Sequence of chain 1.A:
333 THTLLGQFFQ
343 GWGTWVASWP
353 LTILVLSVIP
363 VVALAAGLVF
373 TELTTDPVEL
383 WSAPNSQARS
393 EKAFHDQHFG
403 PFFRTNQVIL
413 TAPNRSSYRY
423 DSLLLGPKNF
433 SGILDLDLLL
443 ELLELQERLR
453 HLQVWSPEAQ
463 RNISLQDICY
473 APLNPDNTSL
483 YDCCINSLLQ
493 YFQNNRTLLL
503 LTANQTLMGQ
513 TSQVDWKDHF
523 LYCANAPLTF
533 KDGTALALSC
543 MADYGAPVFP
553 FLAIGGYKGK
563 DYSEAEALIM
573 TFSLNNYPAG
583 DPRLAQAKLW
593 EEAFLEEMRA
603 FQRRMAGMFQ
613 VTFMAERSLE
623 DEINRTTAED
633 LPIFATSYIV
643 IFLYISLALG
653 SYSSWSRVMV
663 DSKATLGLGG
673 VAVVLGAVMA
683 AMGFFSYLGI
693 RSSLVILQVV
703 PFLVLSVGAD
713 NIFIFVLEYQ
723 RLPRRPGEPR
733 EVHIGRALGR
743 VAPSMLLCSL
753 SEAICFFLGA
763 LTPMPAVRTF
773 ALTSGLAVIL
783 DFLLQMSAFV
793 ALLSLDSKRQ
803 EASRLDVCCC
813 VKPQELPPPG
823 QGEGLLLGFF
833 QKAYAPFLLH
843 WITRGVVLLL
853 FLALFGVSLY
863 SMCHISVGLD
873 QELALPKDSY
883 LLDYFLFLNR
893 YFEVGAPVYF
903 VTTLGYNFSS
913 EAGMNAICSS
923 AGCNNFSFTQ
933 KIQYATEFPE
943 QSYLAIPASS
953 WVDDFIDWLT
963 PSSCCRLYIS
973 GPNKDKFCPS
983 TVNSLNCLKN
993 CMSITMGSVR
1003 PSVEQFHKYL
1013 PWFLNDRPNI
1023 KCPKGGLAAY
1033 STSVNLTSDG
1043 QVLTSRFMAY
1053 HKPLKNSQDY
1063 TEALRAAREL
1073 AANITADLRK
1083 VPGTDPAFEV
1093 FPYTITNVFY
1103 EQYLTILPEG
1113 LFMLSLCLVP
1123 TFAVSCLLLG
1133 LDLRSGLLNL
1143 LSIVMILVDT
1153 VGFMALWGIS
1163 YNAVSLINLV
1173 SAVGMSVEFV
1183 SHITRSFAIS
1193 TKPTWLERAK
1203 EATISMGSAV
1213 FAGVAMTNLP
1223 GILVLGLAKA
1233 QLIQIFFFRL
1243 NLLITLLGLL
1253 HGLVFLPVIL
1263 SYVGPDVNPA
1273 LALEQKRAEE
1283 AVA

This protein binds this small molecule.
Small molecule (SMILES): CC(C)CCC[C@@H](C)[C@H]1CC[C@H]2[C@@H]3CC=C4C[C@@H](O)CC[C@]4(C)[C@H]3CC[C@]12C

Binding-site contacts:
Ligand atom C24 contacts residue LEU1248 of chain 1.A at 4.0 Å (hydrophobic).
Ligand atom C16 contacts residue LEU1158 of chain 1.A at 4.1 Å (hydrophobic).
Ligand atom C20 contacts residue PHE1155 of chain 1.A at 4.3 Å (hydrophobic).
Ligand atom C17 contacts residue PHE1155 of chain 1.A at 4.0 Å (hydrophobic).
Ligand atom C23 contacts residue LEU1248 of chain 1.A at 4.2 Å (hydrophobic).
Ligand atom C25 contacts residue LEU1248 of chain 1.A at 4.3 Å (hydrophobic).
Ligand atom C11 contacts residue TRP1159 of chain 1.A at 3.2 Å (hydrophobic).
Ligand atom C15 contacts residue LEU1158 of chain 1.A at 3.3 Å (hydrophobic).
Ligand atom C16 contacts residue PHE1155 of chain 1.A at 3.6 Å (hydrophobic).
Ligand atom C26 contacts residue LEU1248 of chain 1.A at 3.7 Å (hydrophobic).
Ligand atom C10 contacts residue TRP1159 of chain 1.A at 4.0 Å (hydrophobic).
Ligand atom C9 contacts residue TRP1159 of chain 1.A at 3.6 Å (hydrophobic).
Ligand atom C2 contacts residue TRP1159 of chain 1.A at 4.4 Å (hydrophobic).
Ligand atom C1 contacts residue TRP1159 of chain 1.A at 3.2 Å (hydrophobic).
Ligand atom C12 contacts residue TRP1159 of chain 1.A at 3.3 Å (hydrophobic).
Ligand atom C14 contacts residue LEU1158 of chain 1.A at 4.0 Å (hydrophobic).
Ligand atom C26 contacts residue LEU1245 of chain 1.A at 3.7 Å (hydrophobic).
Ligand atom C7 contacts residue LEU1158 of chain 1.A at 4.1 Å (hydrophobic).